Sequence of chain 1.P:
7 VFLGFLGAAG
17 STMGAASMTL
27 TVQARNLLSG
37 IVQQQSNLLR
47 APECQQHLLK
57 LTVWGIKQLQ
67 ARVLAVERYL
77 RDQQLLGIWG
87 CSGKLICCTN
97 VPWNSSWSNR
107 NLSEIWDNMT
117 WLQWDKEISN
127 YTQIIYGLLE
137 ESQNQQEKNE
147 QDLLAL

A protein and the small-molecule ligand that binds it are described below.
Small molecule (SMILES): CC(=O)N[C@H]1CO[C@H](CO[C@@H]2O[C@@H](C)[C@@H](O)[C@@H](O)[C@@H]2O)[C@@H](O)[C@@H]1O

Binding-site contacts:
Ligand atom C7 contacts residue LEU134 of chain 1.P at 4.4 Å (hydrophobic).
Ligand atom C8 contacts residue PRO98 of chain 1.P at 3.9 Å (hydrophobic).
Ligand atom N2 contacts residue ASN100 of chain 1.P at 2.8 Å (h-bond).
Ligand atom C6 contacts residue TRP103 of chain 1.P at 4.2 Å (hydrophobic).
Ligand atom C6 contacts residue SER102 of chain 1.P at 3.6 Å.
Ligand atom O7 contacts residue ASN100 of chain 1.P at 3.9 Å.
Ligand atom C4 contacts residue ASN100 of chain 1.P at 4.4 Å.
Ligand atom C7 contacts residue ASN100 of chain 1.P at 3.5 Å.
Ligand atom O6 contacts residue ASN100 of chain 1.P at 4.5 Å.
Ligand atom O5 contacts residue ASN100 of chain 1.P at 2.5 Å (h-bond).
Ligand atom C5 contacts residue ASN100 of chain 1.P at 3.9 Å.
Ligand atom O7 contacts residue TRP103 of chain 1.P at 3.9 Å.
Ligand atom O7 contacts residue LEU134 of chain 1.P at 3.6 Å.
Ligand atom C1 contacts residue ASN100 of chain 1.P at 1.5 Å.
Ligand atom C2 contacts residue ASN100 of chain 1.P at 2.5 Å.
Ligand atom C6 contacts residue TYR127 of chain 1.P at 3.9 Å (hydrophobic).
Ligand atom C4 contacts residue ILE130 of chain 1.P at 4.5 Å (hydrophobic).
Ligand atom C8 contacts residue LEU134 of chain 1.P at 4.2 Å (hydrophobic).
Ligand atom C5 contacts residue ASN100 of chain 1.P at 4.1 Å.
Ligand atom C3 contacts residue ASN100 of chain 1.P at 3.9 Å.
Ligand atom C6 contacts residue ASN100 of chain 1.P at 4.1 Å.
Ligand atom C5 contacts residue SER102 of chain 1.P at 4.4 Å.